This small molecule binds to this protein.
Small molecule (SMILES): CC(=O)N[C@@H]1[C@@H](O)[C@H](O)[C@@H](CO)O[C@H]1O

Binding-site contacts:
Ligand atom C5 contacts residue ASN141 of chain 1.B at 3.7 Å.
Ligand atom C7 contacts residue ASN141 of chain 1.B at 3.8 Å.
Ligand atom C4 contacts residue ASN141 of chain 1.B at 4.3 Å.
Ligand atom C2 contacts residue ASN141 of chain 1.B at 2.5 Å.
Ligand atom O7 contacts residue ALA142 of chain 1.B at 4.1 Å.
Ligand atom C8 contacts residue ASN144 of chain 1.B at 4.1 Å.
Ligand atom C3 contacts residue ASN141 of chain 1.B at 3.9 Å.
Ligand atom O5 contacts residue ASN141 of chain 1.B at 2.4 Å (h-bond).
Ligand atom C8 contacts residue ALA142 of chain 1.B at 3.7 Å (hydrophobic).
Ligand atom N2 contacts residue ASN141 of chain 1.B at 2.9 Å (h-bond).
Ligand atom C8 contacts residue ASN141 of chain 1.B at 3.7 Å.
Ligand atom C1 contacts residue ASN141 of chain 1.B at 1.5 Å.
Ligand atom C8 contacts residue THR143 of chain 1.B at 3.6 Å.
Ligand atom C7 contacts residue ALA142 of chain 1.B at 4.0 Å (hydrophobic).
Ligand atom O7 contacts residue ASN141 of chain 1.B at 4.2 Å.

Sequence of chain 1.B:
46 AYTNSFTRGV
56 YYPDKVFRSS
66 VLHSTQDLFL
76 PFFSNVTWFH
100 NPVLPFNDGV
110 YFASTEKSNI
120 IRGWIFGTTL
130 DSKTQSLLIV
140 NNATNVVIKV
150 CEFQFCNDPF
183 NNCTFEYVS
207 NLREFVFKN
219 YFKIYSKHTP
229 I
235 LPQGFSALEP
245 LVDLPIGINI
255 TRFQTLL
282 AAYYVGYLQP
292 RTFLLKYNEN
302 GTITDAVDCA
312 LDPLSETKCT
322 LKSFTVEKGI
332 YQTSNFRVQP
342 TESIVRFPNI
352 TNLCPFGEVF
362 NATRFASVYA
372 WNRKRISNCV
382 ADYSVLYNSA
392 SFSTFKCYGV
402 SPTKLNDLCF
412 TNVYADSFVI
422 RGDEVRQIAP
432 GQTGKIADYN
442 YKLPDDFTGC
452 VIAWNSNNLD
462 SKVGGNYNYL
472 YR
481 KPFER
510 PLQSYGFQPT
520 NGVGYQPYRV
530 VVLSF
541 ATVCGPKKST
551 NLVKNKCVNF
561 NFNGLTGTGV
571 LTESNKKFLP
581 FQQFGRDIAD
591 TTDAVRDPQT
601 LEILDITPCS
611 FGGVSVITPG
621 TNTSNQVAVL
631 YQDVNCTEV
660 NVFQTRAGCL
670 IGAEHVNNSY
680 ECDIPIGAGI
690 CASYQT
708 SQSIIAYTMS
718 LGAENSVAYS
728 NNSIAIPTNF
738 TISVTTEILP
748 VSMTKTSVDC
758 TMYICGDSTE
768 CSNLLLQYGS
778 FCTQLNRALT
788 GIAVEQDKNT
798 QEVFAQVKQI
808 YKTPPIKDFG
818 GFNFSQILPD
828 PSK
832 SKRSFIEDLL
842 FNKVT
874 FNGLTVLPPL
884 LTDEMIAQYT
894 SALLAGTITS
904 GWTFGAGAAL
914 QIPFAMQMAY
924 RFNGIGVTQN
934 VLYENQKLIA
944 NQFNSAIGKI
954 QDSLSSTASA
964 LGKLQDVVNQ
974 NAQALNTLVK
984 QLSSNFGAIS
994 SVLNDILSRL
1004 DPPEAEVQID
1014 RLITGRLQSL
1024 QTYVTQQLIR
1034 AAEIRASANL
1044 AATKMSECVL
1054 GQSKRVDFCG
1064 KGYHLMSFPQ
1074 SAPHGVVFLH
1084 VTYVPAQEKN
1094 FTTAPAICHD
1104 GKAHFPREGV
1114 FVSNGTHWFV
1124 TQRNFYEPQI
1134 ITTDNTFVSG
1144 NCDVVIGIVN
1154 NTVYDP